This small molecule binds to this protein.
Small molecule (SMILES): CC(=O)N[C@H]1[C@H]([C@H](O)[C@H](O)CO)O[C@@](O[C@H](CO)[C@@H](O)[C@@H]2O[C@@H](C(=O)O)C[C@H](O)[C@H]2NC(C)=O)(C(=O)O)C[C@@H]1O

Binding-site contacts:
Ligand atom C1 contacts residue THR276 of chain 13.A at 3.5 Å.
Ligand atom O1A contacts residue LYS68 of chain 13.A at 3.2 Å (salt-bridge).
Ligand atom C6 contacts residue ASN272 of chain 13.A at 3.5 Å.
Ligand atom O1A contacts residue SER274 of chain 13.A at 2.3 Å (h-bond).
Ligand atom O10 contacts residue LEU62 of chain 13.A at 3.6 Å.
Ligand atom C11 contacts residue THR276 of chain 13.A at 3.7 Å.
Ligand atom O8 contacts residue THR276 of chain 13.A at 3.2 Å.
Ligand atom C4 contacts residue ASN272 of chain 13.A at 4.0 Å.
Ligand atom C11 contacts residue PHE65 of chain 13.A at 3.7 Å (hydrophobic).
Ligand atom C9 contacts residue GLN278 of chain 13.A at 3.2 Å.
Ligand atom C5 contacts residue ASN272 of chain 13.A at 3.9 Å.
Ligand atom C11 contacts residue LEU62 of chain 13.A at 4.0 Å (hydrophobic).
Ligand atom O1B contacts residue THR276 of chain 13.A at 2.8 Å (h-bond).
Ligand atom C1 contacts residue SER274 of chain 13.A at 3.4 Å.
Ligand atom C11 contacts residue PHE75 of chain 13.B at 3.5 Å (hydrophobic).
Ligand atom O8 contacts residue LYS68 of chain 13.A at 3.9 Å.
Ligand atom C11 contacts residue HIS138 of chain 13.E at 3.4 Å.
Ligand atom O8 contacts residue ASN272 of chain 13.A at 3.5 Å (h-bond).
Ligand atom C10 contacts residue GLN278 of chain 13.A at 4.0 Å.
Ligand atom O8 contacts residue GLN278 of chain 13.A at 3.5 Å (h-bond).
Ligand atom C11 contacts residue GLN278 of chain 13.A at 3.4 Å.
Ligand atom C9 contacts residue LEU67 of chain 13.A at 3.9 Å (hydrophobic).
Ligand atom N5 contacts residue GLN278 of chain 13.A at 3.7 Å.
Ligand atom C10 contacts residue LEU62 of chain 13.A at 3.9 Å (hydrophobic).
Ligand atom C9 contacts residue LYS68 of chain 13.A at 3.8 Å.
Ligand atom C8 contacts residue GLN278 of chain 13.A at 3.7 Å.
Ligand atom O9 contacts residue LYS68 of chain 13.A at 2.8 Å (salt-bridge).
Ligand atom O1B contacts residue ASN272 of chain 13.A at 3.7 Å.
Ligand atom O1A contacts residue THR276 of chain 13.A at 3.4 Å (h-bond).
Ligand atom C1 contacts residue LYS68 of chain 13.A at 3.8 Å.
Ligand atom O10 contacts residue PHE75 of chain 13.B at 3.5 Å.
Ligand atom O9 contacts residue LEU67 of chain 13.A at 3.2 Å.
Ligand atom O1B contacts residue LYS68 of chain 13.A at 3.7 Å.
Ligand atom C10 contacts residue PHE75 of chain 13.B at 3.9 Å (hydrophobic).
Ligand atom C10 contacts residue ASN272 of chain 13.A at 3.7 Å.
Ligand atom C11 contacts residue PHE270 of chain 13.A at 3.8 Å (hydrophobic).
Ligand atom N5 contacts residue ASN272 of chain 13.A at 3.1 Å (h-bond).
Ligand atom C7 contacts residue GLN278 of chain 13.A at 3.8 Å.
Ligand atom C11 contacts residue ASN272 of chain 13.A at 3.4 Å.
Ligand atom O1B contacts residue SER274 of chain 13.A at 3.9 Å.

Sequence of chain 13.E:
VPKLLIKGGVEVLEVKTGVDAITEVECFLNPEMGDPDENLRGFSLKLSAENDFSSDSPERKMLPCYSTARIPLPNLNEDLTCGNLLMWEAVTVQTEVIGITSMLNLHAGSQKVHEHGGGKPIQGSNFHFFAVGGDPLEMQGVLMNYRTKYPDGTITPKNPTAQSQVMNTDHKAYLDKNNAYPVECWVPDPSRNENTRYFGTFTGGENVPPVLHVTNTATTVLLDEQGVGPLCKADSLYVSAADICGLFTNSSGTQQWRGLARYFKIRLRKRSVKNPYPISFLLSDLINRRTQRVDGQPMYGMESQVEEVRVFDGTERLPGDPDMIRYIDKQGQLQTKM

Sequence of chain 13.A:
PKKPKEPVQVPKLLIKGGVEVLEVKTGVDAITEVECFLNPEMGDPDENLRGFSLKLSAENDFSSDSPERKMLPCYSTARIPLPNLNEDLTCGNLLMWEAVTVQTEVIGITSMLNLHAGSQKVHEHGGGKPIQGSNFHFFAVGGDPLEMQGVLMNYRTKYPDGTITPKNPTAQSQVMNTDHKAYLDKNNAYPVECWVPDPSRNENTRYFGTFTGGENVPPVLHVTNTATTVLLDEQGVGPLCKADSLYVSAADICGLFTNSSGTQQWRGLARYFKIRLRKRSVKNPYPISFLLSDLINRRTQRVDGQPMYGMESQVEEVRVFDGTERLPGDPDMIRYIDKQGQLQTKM

Sequence of chain 13.B:
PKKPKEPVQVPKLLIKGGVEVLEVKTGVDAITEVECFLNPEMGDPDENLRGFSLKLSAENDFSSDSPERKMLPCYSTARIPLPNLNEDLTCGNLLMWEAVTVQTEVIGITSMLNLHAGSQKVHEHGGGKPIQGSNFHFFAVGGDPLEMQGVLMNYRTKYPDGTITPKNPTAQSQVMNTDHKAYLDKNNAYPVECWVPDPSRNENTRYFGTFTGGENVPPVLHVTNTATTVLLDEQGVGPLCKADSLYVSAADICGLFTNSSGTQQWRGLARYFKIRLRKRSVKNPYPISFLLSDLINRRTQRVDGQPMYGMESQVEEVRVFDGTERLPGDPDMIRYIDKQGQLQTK